Sequence of chain 1.C:
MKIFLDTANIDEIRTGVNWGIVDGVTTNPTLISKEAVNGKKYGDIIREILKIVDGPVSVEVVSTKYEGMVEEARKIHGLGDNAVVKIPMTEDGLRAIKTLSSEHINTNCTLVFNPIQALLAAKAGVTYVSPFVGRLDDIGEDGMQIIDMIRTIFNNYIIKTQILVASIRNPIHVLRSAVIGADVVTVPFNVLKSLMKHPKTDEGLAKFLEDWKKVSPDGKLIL

Binding-site contacts:
Ligand atom C2 contacts residue LYS86 of chain 1.B at 1.4 Å.
Ligand atom C3 contacts residue LYS86 of chain 1.B at 2.5 Å.
Ligand atom O3 contacts residue LYS86 of chain 1.B at 2.7 Å (salt-bridge).
Ligand atom O2P contacts residue ARG169 of chain 1.B at 3.7 Å.
Ligand atom O1 contacts residue ALA166 of chain 1.B at 3.6 Å.
Ligand atom O4 contacts residue LYS86 of chain 1.B at 3.6 Å.
Ligand atom C6 contacts residue PHE132 of chain 1.B at 3.5 Å (hydrophobic).
Ligand atom C2 contacts residue THR26 of chain 1.B at 3.8 Å.
Ligand atom O1 contacts residue THR26 of chain 1.B at 3.9 Å.
Ligand atom O3 contacts residue ASN28 of chain 1.B at 3.5 Å (h-bond).
Ligand atom O5 contacts residue ASP6 of chain 1.B at 2.6 Å (salt-bridge).
Ligand atom O3 contacts residue THR27 of chain 1.B at 3.4 Å (h-bond).
Ligand atom C1 contacts residue THR110 of chain 1.B at 3.5 Å.
Ligand atom O3 contacts residue LEU31 of chain 1.B at 3.9 Å.
Ligand atom P contacts residue ARG135 of chain 1.B at 3.7 Å.
Ligand atom O1 contacts residue SER130 of chain 1.B at 2.8 Å (h-bond).
Ligand atom O4 contacts residue ASN28 of chain 1.B at 2.9 Å (h-bond).
Ligand atom C4 contacts residue LYS86 of chain 1.B at 3.5 Å.
Ligand atom O4 contacts residue PHE132 of chain 1.B at 3.5 Å.
Ligand atom C4 contacts residue PHE132 of chain 1.B at 3.7 Å (hydrophobic).
Ligand atom C6 contacts residue SER167 of chain 1.B at 3.8 Å.
Ligand atom P contacts residue SER167 of chain 1.B at 3.7 Å.
Ligand atom O2P contacts residue ARG135 of chain 1.B at 2.8 Å (salt-bridge).
Ligand atom O1 contacts residue ASN108 of chain 1.B at 3.8 Å.
Ligand atom O3 contacts residue ASP6 of chain 1.B at 2.7 Å (salt-bridge).
Ligand atom O5 contacts residue ALA166 of chain 1.B at 3.4 Å.
Ligand atom C3 contacts residue THR26 of chain 1.B at 3.8 Å.
Ligand atom C1 contacts residue LYS86 of chain 1.B at 2.4 Å.
Ligand atom O3 contacts residue THR26 of chain 1.B at 3.6 Å (h-bond).
Ligand atom C4 contacts residue ASN28 of chain 1.B at 3.8 Å.
Ligand atom O6 contacts residue SER167 of chain 1.B at 3.4 Å.
Ligand atom C3 contacts residue ASP6 of chain 1.B at 3.4 Å.
Ligand atom C1 contacts residue SER130 of chain 1.B at 3.4 Å.
Ligand atom O2P contacts residue SER167 of chain 1.B at 2.6 Å (h-bond).
Ligand atom C5 contacts residue ASP6 of chain 1.B at 3.3 Å.
Ligand atom O6 contacts residue ASP6 of chain 1.B at 3.9 Å.
Ligand atom O5 contacts residue SER167 of chain 1.B at 3.0 Å (h-bond).
Ligand atom C5 contacts residue ASN28 of chain 1.B at 3.8 Å.
Ligand atom O3P contacts residue ARG135 of chain 1.B at 2.7 Å (salt-bridge).
Ligand atom O1 contacts residue LYS86 of chain 1.B at 3.3 Å (salt-bridge).

Sequence of chain 1.B:
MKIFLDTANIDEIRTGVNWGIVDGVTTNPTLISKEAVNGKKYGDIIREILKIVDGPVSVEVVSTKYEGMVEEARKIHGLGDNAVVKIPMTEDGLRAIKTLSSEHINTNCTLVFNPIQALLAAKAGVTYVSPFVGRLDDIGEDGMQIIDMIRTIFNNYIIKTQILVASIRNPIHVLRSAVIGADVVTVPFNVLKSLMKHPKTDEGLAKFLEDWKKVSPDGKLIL

The small molecule below binds the protein below.
Small molecule (SMILES): O=C(CO)[C@@H](O)[C@H](O)[C@H](O)COP(=O)(O)O